Sequence of chain 1.O:
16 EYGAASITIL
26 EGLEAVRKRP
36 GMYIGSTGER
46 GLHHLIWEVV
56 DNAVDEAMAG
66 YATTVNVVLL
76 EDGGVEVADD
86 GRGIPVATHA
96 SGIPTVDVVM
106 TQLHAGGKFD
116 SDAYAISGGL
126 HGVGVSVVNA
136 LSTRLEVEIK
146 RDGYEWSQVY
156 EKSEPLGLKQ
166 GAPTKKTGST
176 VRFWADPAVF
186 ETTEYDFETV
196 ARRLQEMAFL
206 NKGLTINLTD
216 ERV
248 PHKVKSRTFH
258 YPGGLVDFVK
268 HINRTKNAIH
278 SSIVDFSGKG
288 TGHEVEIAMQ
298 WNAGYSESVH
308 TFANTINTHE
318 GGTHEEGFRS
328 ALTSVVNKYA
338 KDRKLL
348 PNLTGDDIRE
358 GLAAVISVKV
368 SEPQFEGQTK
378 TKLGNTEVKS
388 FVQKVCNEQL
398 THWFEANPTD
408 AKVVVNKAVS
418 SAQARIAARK

Binding-site contacts:
Ligand atom C1' contacts residue TYR17 of chain 1.P at 3.4 Å (hydrophobic).
Ligand atom O2B contacts residue LYS113 of chain 1.O at 3.4 Å.
Ligand atom O2G contacts residue GLU53 of chain 1.O at 3.2 Å (salt-bridge).
Ligand atom O2' contacts residue TYR17 of chain 1.P at 2.7 Å (h-bond).
Ligand atom N3B contacts residue GLY127 of chain 1.O at 3.1 Å (h-bond).
Ligand atom O3' contacts residue GLY112 of chain 1.O at 2.8 Å (h-bond).
Ligand atom O3A contacts residue GLY127 of chain 1.O at 3.2 Å.
Ligand atom N6 contacts residue ASP84 of chain 1.O at 3.1 Å (salt-bridge).
Ligand atom O3G contacts residue HIS126 of chain 1.O at 3.1 Å (h-bond).
Ligand atom N3B contacts residue GLY124 of chain 1.O at 3.4 Å.
Ligand atom N3 contacts residue TYR17 of chain 1.P at 2.8 Å (h-bond).
Ligand atom C2 contacts residue TYR119 of chain 1.O at 3.4 Å (hydrophobic).
Ligand atom O1B contacts residue ASN57 of chain 1.O at 2.7 Å (h-bond).
Ligand atom O1A contacts residue VAL130 of chain 1.O at 2.8 Å (h-bond).
Ligand atom O1A contacts residue GLY129 of chain 1.O at 3.0 Å (h-bond).
Ligand atom N3B contacts residue LEU125 of chain 1.O at 3.1 Å (h-bond).
Ligand atom O1G contacts residue GLY129 of chain 1.O at 2.9 Å (h-bond).
Ligand atom O1G contacts residue GLN375 of chain 1.O at 3.0 Å (h-bond).
Ligand atom O4' contacts residue VAL104 of chain 1.O at 3.1 Å.
Ligand atom O1G contacts residue VAL128 of chain 1.O at 2.9 Å (h-bond).
Ligand atom O2A contacts residue VAL130 of chain 1.O at 3.0 Å (h-bond).
Ligand atom O2G contacts residue MG1 of chain 1.XA at 1.9 Å.
Ligand atom O1B contacts residue LYS113 of chain 1.O at 2.8 Å (salt-bridge).
Ligand atom O3G contacts residue LEU125 of chain 1.O at 2.9 Å (h-bond).
Ligand atom O2A contacts residue MG1 of chain 1.XA at 3.1 Å.
Ligand atom O1B contacts residue MG1 of chain 1.XA at 2.6 Å.
Ligand atom C4 contacts residue TYR119 of chain 1.O at 3.3 Å (hydrophobic).
Ligand atom N3 contacts residue TYR119 of chain 1.O at 3.0 Å (h-bond).
Ligand atom O2A contacts residue ASN57 of chain 1.O at 2.8 Å (h-bond).
Ligand atom N6 contacts residue SER174 of chain 1.O at 3.3 Å (h-bond).
Ligand atom O3G contacts residue LYS377 of chain 1.O at 3.0 Å (salt-bridge).
Ligand atom O1A contacts residue VAL128 of chain 1.O at 3.2 Å.
Ligand atom C2' contacts residue TYR17 of chain 1.P at 3.2 Å (hydrophobic).
Ligand atom O3A contacts residue VAL128 of chain 1.O at 3.3 Å (h-bond).
Ligand atom O2' contacts residue ILE22 of chain 1.P at 3.2 Å.
Ligand atom C2 contacts residue GLY88 of chain 1.O at 3.4 Å.
Ligand atom PG contacts residue MG1 of chain 1.XA at 3.4 Å.
Ligand atom N7 contacts residue ASN57 of chain 1.O at 3.3 Å.
Ligand atom O1G contacts residue GLY127 of chain 1.O at 3.2 Å (h-bond).
Ligand atom N1 contacts residue SER174 of chain 1.O at 3.2 Å (h-bond).

A small-molecule ligand and the protein it binds are described below.
Small molecule (SMILES): Nc1ncnc2c1ncn2[C@@H]1O[C@H](CO[P](=O)(O)O[P](=O)(O)NP(=O)(O)O)[C@@H](O)[C@H]1O

Sequence of chain 1.P:
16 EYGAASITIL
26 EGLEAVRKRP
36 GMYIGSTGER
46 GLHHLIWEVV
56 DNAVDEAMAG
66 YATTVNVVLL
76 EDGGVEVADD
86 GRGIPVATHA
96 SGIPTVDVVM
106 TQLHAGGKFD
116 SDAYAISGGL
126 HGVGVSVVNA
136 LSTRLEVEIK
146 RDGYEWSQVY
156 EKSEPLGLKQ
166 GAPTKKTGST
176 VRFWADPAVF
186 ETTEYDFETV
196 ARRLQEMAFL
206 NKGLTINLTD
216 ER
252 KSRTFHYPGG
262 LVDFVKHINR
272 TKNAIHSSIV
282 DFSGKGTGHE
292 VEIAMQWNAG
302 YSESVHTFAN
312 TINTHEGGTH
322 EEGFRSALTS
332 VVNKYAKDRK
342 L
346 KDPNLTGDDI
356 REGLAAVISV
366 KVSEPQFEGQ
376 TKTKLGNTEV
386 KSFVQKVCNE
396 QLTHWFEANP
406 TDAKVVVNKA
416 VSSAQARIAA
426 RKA